Binding-site contacts:
Ligand atom O5 contacts residue TRP257 of chain 1.B at 3.9 Å.
Ligand atom C1 contacts residue TRP257 of chain 1.B at 4.0 Å (hydrophobic).
Ligand atom C7 contacts residue ASN113 of chain 1.B at 3.7 Å.
Ligand atom C1 contacts residue SER115 of chain 1.B at 4.0 Å.
Ligand atom C5 contacts residue SER115 of chain 1.B at 4.3 Å.
Ligand atom C6 contacts residue LEU261 of chain 1.B at 4.0 Å (hydrophobic).
Ligand atom C1 contacts residue ASN113 of chain 1.B at 1.5 Å.
Ligand atom O5 contacts residue ALA116 of chain 1.B at 3.7 Å.
Ligand atom O7 contacts residue ASN113 of chain 1.B at 4.2 Å.
Ligand atom O6 contacts residue ALA116 of chain 1.B at 3.8 Å.
Ligand atom C2 contacts residue TRP257 of chain 1.B at 3.8 Å (hydrophobic).
Ligand atom O7 contacts residue TRP257 of chain 1.B at 3.4 Å.
Ligand atom O6 contacts residue LEU261 of chain 1.B at 3.7 Å.
Ligand atom C7 contacts residue TRP257 of chain 1.B at 4.1 Å (hydrophobic).
Ligand atom C5 contacts residue ASN113 of chain 1.B at 3.7 Å.
Ligand atom N2 contacts residue ASN113 of chain 1.B at 2.9 Å (h-bond).
Ligand atom O5 contacts residue SER115 of chain 1.B at 4.2 Å.
Ligand atom C2 contacts residue ASN113 of chain 1.B at 2.5 Å.
Ligand atom N2 contacts residue TRP257 of chain 1.B at 4.4 Å.
Ligand atom O5 contacts residue ASN113 of chain 1.B at 2.4 Å (h-bond).
Ligand atom C4 contacts residue ASN113 of chain 1.B at 4.3 Å.
Ligand atom C1 contacts residue ALA116 of chain 1.B at 4.4 Å (hydrophobic).
Ligand atom C3 contacts residue ASN113 of chain 1.B at 3.8 Å.

Sequence of chain 1.B:
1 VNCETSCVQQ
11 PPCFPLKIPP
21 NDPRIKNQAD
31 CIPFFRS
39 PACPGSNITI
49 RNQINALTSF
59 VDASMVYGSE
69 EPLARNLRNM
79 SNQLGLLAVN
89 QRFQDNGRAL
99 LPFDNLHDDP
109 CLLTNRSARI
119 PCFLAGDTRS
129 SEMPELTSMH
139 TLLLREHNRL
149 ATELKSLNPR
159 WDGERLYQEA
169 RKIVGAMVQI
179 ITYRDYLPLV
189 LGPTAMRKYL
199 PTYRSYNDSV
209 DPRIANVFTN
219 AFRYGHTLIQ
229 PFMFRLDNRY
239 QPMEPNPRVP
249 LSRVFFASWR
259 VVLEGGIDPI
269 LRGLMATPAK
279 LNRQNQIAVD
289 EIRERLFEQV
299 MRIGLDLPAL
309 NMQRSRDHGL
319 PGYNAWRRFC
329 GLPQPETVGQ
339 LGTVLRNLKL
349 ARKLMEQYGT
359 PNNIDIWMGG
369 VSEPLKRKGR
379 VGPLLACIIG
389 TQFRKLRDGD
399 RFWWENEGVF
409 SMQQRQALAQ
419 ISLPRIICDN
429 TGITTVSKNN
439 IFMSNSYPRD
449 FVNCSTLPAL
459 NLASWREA

The small molecule below binds the protein below.
Small molecule (SMILES): CC(=O)N[C@@H]1[C@@H](O)[C@H](O)[C@@H](CO)O[C@H]1O